This small molecule binds to this protein.
Small molecule (SMILES): COC(=O)c1ccccc1CNC(=O)N1CCC[C@H]1C(=O)Nc1cccc(OC(F)(F)F)c1

Binding-site contacts:
Ligand atom N8 contacts residue SER199 of chain 1.A at 2.9 Å (h-bond).
Ligand atom C25 contacts residue CYS42 of chain 1.A at 3.6 Å (hydrophobic).
Ligand atom C7 contacts residue CYS179 of chain 1.A at 3.6 Å (hydrophobic).
Ligand atom N6 contacts residue LEU25 of chain 1.A at 2.7 Å (h-bond).
Ligand atom C4 contacts residue CYS26 of chain 1.A at 3.7 Å (hydrophobic).
Ligand atom O10 contacts residue HIS24 of chain 1.A at 3.6 Å.
Ligand atom C22 contacts residue SER199 of chain 1.A at 3.2 Å.
Ligand atom C31 contacts residue ARG202 of chain 1.A at 3.6 Å.
Ligand atom C2 contacts residue SER183 of chain 1.A at 2.9 Å.
Ligand atom C28 contacts residue LYS180 of chain 1.A at 3.6 Å.
Ligand atom F20 contacts residue GLY129 of chain 1.A at 3.5 Å.
Ligand atom C16 contacts residue SER183 of chain 1.A at 2.7 Å.
Ligand atom C31 contacts residue SER178 of chain 1.A at 3.6 Å.
Ligand atom O11 contacts residue LYS180 of chain 1.A at 3.1 Å (salt-bridge).
Ligand atom C5 contacts residue ARG137 of chain 1.A at 3.7 Å.
Ligand atom F21 contacts residue TRP128 of chain 1.A at 3.1 Å.
Ligand atom C16 contacts residue SER199 of chain 1.A at 3.6 Å.
Ligand atom F20 contacts residue LYS180 of chain 1.A at 3.1 Å.
Ligand atom C15 contacts residue LEU25 of chain 1.A at 3.1 Å (hydrophobic).
Ligand atom O12 contacts residue GLY181 of chain 1.A at 2.8 Å (h-bond).
Ligand atom C25 contacts residue HIS41 of chain 1.A at 3.5 Å.
Ligand atom F20 contacts residue GLY181 of chain 1.A at 3.2 Å.
Ligand atom N8 contacts residue SER183 of chain 1.A at 2.8 Å (h-bond).
Ligand atom O12 contacts residue LYS180 of chain 1.A at 3.7 Å.
Ligand atom F20 contacts residue ILE130 of chain 1.A at 3.7 Å.
Ligand atom C32 contacts residue ARG202 of chain 1.A at 3.5 Å.
Ligand atom C14 contacts residue LYS180 of chain 1.A at 3.6 Å.
Ligand atom O17 contacts residue CYS204 of chain 1.A at 3.6 Å.
Ligand atom C33 contacts residue LYS180 of chain 1.A at 3.7 Å.
Ligand atom O23 contacts residue CYS179 of chain 1.A at 3.4 Å (h-bond).
Ligand atom C26 contacts residue LYS180 of chain 1.A at 3.6 Å.
Ligand atom C27 contacts residue ARG202 of chain 1.A at 3.0 Å.
Ligand atom O12 contacts residue SER183 of chain 1.A at 2.9 Å (h-bond).
Ligand atom F19 contacts residue ILE130 of chain 1.A at 3.5 Å.
Ligand atom F21 contacts residue ARG137 of chain 1.A at 3.3 Å.
Ligand atom C9 contacts residue LYS180 of chain 1.A at 3.5 Å.
Ligand atom C31 contacts residue VAL197 of chain 1.A at 3.5 Å (hydrophobic).
Ligand atom F19 contacts residue ARG137 of chain 1.A at 3.1 Å.
Ligand atom C13 contacts residue LEU25 of chain 1.A at 3.3 Å (hydrophobic).
Ligand atom O17 contacts residue ARG202 of chain 1.A at 3.3 Å (salt-bridge).

Sequence of chain 1.A:
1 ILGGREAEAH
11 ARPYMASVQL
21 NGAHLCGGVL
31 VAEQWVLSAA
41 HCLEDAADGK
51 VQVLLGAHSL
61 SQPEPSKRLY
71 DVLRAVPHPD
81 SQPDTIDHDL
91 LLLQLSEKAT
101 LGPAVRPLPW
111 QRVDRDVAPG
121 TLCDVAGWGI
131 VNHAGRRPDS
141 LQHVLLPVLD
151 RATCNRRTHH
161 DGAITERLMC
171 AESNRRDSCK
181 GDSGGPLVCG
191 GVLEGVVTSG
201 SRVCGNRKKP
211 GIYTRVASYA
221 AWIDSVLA